The protein below binds the small molecule below.
Small molecule (SMILES): COC1=C(OC)C(=O)C(C/C=C(\C)CC/C=C(\C)CC/C=C(\C)CC/C=C(\C)CC/C=C(\C)CC/C=C(\C)CC/C=C(\C)CC/C=C(\C)CC/C=C(\C)CCC=C(C)C)=C(C)C1=O

Sequence of chain 1.K:
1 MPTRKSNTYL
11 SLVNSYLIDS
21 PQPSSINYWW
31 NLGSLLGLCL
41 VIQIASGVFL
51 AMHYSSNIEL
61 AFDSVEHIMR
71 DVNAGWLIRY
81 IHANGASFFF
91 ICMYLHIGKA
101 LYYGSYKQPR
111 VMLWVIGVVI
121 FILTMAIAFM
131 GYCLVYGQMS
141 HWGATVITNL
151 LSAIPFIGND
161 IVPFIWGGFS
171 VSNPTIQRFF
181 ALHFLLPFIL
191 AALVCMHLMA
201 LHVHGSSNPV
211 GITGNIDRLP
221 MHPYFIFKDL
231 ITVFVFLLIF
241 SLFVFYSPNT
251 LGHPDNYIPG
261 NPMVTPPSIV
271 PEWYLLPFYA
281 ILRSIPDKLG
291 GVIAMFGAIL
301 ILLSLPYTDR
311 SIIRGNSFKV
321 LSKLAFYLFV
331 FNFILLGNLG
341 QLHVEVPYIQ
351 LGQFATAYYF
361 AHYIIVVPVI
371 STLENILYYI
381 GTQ

Binding-site contacts:
Ligand atom O3 contacts residue ILE147 of chain 1.K at 4.0 Å.
Ligand atom C3M contacts residue ILE147 of chain 1.K at 4.0 Å (hydrophobic).
Ligand atom C13 contacts residue ALA126 of chain 1.K at 3.4 Å (hydrophobic).
Ligand atom C17 contacts residue ALA126 of chain 1.K at 3.7 Å (hydrophobic).
Ligand atom C20 contacts residue LEU123 of chain 1.K at 3.6 Å (hydrophobic).
Ligand atom O5 contacts residue PHE129 of chain 1.K at 3.4 Å.
Ligand atom O5 contacts residue LEU275 of chain 1.K at 2.9 Å.
Ligand atom O2 contacts residue ILE147 of chain 1.K at 3.5 Å.
Ligand atom C4 contacts residue ILE147 of chain 1.K at 3.5 Å (hydrophobic).
Ligand atom C10 contacts residue MET125 of chain 1.K at 3.9 Å (hydrophobic).
Ligand atom C5 contacts residue LEU275 of chain 1.K at 3.8 Å (hydrophobic).
Ligand atom O3 contacts residue PRO271 of chain 1.K at 4.0 Å.
Ligand atom O2 contacts residue LEU282 of chain 1.K at 3.1 Å.
Ligand atom C4M contacts residue PHE129 of chain 1.K at 3.6 Å (hydrophobic).
Ligand atom C1 contacts residue ILE147 of chain 1.K at 3.6 Å (hydrophobic).
Ligand atom C10 contacts residue MET295 of chain 1.K at 3.5 Å (hydrophobic).
Ligand atom C15 contacts residue PHE296 of chain 1.K at 3.5 Å (hydrophobic).
Ligand atom C14 contacts residue ALA126 of chain 1.K at 3.8 Å (hydrophobic).
Ligand atom C2 contacts residue TYR279 of chain 1.K at 3.4 Å (hydrophobic).
Ligand atom C1M contacts residue MET295 of chain 1.K at 3.2 Å (hydrophobic).
Ligand atom C3M contacts residue VAL146 of chain 1.K at 3.6 Å (hydrophobic).
Ligand atom C3M contacts residue GLY143 of chain 1.K at 3.8 Å.
Ligand atom O2 contacts residue TYR279 of chain 1.K at 2.9 Å.
Ligand atom C3 contacts residue ILE147 of chain 1.K at 3.2 Å (hydrophobic).
Ligand atom C7 contacts residue LEU275 of chain 1.K at 3.8 Å (hydrophobic).
Ligand atom C12 contacts residue ALA126 of chain 1.K at 3.8 Å (hydrophobic).
Ligand atom O4 contacts residue PRO271 of chain 1.K at 3.1 Å.
Ligand atom C15 contacts residue ILE122 of chain 1.K at 3.5 Å (hydrophobic).
Ligand atom C4 contacts residue PRO271 of chain 1.K at 3.7 Å (hydrophobic).
Ligand atom C4M contacts residue ILE147 of chain 1.K at 4.0 Å (hydrophobic).
Ligand atom O3 contacts residue TYR279 of chain 1.K at 3.6 Å.
Ligand atom C2 contacts residue ILE147 of chain 1.K at 3.3 Å (hydrophobic).
Ligand atom C5 contacts residue PRO271 of chain 1.K at 3.8 Å (hydrophobic).
Ligand atom C5 contacts residue ILE147 of chain 1.K at 3.8 Å (hydrophobic).
Ligand atom C6 contacts residue ILE147 of chain 1.K at 3.8 Å (hydrophobic).
Ligand atom C3 contacts residue TYR279 of chain 1.K at 4.0 Å (hydrophobic).
Ligand atom O5 contacts residue PRO271 of chain 1.K at 3.9 Å.
Ligand atom C1M contacts residue LEU282 of chain 1.K at 4.1 Å (hydrophobic).
Ligand atom C4M contacts residue GLY143 of chain 1.K at 3.5 Å.
Ligand atom C1M contacts residue TYR279 of chain 1.K at 3.8 Å (hydrophobic).